This small molecule binds to this protein.
Small molecule (SMILES): Nc1ncnc2c1ncn2[C@@H]1O[C@@H]2CO[P](=O)(O)O[C@H]2[C@H]1O

Sequence of chain 1.B:
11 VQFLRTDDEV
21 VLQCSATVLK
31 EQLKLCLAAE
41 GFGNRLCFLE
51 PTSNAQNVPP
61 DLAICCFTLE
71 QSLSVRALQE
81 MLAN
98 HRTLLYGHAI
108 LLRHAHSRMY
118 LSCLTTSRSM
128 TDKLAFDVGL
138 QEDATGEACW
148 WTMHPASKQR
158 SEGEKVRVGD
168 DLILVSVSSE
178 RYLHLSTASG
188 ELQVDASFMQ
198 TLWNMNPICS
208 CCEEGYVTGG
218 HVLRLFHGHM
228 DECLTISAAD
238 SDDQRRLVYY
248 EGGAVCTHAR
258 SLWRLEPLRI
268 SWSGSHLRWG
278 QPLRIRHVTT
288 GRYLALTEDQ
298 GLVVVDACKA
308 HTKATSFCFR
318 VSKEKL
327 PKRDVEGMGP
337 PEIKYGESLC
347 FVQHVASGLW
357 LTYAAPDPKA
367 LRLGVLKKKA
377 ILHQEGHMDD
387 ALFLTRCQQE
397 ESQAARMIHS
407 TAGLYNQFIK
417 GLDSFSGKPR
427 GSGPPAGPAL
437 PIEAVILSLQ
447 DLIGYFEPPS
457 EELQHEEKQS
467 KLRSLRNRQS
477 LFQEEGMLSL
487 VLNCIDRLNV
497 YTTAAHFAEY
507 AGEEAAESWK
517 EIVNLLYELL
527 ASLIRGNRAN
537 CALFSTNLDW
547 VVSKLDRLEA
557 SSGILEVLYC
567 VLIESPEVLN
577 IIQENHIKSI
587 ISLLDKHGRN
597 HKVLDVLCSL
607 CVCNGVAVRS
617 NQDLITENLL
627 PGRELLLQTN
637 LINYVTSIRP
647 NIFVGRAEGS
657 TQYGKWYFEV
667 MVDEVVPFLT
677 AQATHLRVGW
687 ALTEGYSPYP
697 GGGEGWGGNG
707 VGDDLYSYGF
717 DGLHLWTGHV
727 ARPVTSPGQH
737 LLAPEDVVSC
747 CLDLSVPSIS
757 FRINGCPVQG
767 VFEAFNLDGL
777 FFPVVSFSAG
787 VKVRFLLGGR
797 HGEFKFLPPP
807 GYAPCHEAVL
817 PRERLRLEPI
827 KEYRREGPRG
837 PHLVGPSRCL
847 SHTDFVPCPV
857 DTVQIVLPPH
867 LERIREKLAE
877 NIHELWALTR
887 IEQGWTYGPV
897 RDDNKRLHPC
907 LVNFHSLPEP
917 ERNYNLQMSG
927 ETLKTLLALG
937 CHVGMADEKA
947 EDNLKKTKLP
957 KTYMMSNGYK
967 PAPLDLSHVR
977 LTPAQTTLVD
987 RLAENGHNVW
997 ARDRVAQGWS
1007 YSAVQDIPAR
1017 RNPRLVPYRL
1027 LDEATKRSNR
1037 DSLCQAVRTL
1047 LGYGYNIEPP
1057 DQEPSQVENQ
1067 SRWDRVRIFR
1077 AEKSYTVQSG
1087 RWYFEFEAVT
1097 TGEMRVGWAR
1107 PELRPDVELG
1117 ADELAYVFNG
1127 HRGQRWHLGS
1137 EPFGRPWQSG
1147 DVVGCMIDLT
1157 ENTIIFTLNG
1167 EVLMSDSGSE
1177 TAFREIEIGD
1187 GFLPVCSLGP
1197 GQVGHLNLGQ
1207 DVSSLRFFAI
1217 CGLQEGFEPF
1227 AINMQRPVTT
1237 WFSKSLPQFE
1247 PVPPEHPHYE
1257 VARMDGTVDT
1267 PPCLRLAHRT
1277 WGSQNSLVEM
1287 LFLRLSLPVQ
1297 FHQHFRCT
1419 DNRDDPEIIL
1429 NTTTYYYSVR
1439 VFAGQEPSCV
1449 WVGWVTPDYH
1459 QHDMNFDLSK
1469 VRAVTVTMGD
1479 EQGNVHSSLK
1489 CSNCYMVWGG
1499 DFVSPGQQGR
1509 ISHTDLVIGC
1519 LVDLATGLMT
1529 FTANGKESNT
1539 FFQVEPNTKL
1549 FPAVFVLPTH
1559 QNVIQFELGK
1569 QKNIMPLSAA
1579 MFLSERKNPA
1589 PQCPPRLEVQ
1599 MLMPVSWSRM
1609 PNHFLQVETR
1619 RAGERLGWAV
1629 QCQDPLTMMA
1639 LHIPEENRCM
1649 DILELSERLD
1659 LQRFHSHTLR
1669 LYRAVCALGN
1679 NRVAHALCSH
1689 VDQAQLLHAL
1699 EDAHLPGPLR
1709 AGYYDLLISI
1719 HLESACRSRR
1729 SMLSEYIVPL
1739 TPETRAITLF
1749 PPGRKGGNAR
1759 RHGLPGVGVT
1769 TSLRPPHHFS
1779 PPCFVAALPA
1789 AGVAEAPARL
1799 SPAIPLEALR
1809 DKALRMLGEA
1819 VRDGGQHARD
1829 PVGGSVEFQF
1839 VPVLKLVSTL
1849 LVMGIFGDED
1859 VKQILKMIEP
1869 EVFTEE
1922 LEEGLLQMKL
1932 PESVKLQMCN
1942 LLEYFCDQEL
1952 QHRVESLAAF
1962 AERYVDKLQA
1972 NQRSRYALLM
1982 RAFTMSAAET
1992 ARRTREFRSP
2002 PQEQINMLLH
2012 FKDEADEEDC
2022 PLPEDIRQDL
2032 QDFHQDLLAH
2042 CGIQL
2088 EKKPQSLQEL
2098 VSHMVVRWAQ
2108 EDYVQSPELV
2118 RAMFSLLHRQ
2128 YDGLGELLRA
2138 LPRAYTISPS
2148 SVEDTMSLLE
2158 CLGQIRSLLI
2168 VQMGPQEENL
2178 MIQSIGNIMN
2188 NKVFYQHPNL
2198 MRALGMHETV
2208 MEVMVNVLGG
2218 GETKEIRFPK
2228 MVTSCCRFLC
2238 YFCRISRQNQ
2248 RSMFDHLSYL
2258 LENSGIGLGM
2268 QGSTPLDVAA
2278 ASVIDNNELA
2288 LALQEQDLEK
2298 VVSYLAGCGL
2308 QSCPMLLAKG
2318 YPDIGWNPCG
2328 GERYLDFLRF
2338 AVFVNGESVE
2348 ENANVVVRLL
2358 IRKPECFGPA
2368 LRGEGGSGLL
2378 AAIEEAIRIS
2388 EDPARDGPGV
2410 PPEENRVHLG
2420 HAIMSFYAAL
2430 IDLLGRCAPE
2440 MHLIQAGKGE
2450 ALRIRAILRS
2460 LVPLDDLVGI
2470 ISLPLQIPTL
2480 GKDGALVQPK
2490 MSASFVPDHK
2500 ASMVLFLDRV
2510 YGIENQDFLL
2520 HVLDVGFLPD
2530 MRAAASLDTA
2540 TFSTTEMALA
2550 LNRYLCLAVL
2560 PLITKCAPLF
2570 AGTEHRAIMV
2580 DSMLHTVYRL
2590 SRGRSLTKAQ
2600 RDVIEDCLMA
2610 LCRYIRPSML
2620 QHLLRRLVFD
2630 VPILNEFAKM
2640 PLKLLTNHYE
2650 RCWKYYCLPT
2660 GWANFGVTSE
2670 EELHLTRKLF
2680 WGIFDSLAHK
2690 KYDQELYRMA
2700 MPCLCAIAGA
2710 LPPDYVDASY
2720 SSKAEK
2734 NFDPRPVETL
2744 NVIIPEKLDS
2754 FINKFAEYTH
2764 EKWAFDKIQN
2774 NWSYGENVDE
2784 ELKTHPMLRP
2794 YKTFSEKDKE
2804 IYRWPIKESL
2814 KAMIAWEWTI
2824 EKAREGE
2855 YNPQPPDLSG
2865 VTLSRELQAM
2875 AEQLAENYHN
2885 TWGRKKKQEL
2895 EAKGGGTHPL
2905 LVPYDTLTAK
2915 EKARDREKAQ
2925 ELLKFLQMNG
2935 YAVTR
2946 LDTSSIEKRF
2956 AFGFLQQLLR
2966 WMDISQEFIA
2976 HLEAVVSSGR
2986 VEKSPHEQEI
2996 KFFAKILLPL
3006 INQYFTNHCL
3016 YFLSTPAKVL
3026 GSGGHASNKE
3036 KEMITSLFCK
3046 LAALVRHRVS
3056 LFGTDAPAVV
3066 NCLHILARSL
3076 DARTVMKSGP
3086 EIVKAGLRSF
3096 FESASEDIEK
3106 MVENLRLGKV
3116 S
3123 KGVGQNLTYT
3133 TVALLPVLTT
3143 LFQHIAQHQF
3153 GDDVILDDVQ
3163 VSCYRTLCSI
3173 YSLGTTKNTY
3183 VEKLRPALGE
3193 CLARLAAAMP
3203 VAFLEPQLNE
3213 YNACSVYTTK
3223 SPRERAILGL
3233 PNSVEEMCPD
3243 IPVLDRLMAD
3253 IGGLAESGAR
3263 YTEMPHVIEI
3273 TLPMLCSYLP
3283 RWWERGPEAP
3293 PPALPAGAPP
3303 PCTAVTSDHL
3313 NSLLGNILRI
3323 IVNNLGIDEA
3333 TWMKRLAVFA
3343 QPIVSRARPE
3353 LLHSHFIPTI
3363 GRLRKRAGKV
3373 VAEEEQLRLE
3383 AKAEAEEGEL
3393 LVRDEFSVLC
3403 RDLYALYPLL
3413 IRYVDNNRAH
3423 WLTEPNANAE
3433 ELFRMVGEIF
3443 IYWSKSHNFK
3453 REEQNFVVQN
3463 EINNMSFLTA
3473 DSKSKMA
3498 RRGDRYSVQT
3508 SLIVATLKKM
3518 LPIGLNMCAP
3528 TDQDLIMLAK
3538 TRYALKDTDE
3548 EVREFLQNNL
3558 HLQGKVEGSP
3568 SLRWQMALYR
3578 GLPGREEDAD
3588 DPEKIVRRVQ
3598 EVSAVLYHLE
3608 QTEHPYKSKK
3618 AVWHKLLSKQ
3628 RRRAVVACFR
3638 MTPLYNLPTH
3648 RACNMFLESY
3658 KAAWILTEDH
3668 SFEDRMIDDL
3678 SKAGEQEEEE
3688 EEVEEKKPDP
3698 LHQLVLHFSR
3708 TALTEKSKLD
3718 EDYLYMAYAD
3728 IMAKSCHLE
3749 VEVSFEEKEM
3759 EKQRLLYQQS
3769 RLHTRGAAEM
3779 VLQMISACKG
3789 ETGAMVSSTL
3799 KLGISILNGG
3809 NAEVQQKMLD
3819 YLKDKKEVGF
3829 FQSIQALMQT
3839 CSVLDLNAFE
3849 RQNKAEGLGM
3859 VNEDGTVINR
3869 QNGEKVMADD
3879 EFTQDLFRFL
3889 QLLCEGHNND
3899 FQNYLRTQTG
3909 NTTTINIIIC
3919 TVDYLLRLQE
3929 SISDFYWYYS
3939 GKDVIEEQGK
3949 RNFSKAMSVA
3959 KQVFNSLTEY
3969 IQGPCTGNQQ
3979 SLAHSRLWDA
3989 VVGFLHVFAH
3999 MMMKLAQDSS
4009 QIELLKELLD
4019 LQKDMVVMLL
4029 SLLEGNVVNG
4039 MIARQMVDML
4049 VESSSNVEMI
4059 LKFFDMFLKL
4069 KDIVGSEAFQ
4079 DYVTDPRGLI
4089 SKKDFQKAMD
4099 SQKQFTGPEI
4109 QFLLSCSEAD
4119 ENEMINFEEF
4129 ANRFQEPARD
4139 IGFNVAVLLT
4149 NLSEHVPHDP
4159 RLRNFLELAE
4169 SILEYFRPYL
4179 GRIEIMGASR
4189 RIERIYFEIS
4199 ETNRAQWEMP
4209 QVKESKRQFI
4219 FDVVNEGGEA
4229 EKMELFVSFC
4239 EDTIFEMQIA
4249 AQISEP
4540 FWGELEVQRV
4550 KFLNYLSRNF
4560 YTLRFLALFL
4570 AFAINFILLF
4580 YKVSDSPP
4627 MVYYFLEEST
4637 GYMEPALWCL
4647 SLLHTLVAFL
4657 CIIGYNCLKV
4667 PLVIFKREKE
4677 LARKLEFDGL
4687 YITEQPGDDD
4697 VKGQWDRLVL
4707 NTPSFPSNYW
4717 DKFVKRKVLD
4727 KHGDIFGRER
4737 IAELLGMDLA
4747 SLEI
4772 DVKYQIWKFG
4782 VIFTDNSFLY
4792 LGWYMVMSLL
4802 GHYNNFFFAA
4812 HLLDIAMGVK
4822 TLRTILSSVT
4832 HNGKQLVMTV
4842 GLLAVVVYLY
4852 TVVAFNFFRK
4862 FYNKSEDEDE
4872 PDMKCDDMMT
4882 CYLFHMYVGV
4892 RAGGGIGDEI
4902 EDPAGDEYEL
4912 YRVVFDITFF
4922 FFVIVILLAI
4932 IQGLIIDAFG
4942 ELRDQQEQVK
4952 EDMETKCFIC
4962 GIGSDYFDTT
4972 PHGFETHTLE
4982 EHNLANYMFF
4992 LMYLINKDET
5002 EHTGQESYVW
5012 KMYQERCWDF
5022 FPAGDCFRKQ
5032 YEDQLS

Binding-site contacts:
Ligand atom C6 contacts residue ASN4984 of chain 1.B at 4.1 Å.
Ligand atom N1 contacts residue LEU4985 of chain 1.B at 3.0 Å (h-bond).
Ligand atom N6 contacts residue LEU4985 of chain 1.B at 3.2 Å (h-bond).
Ligand atom C8 contacts residue LYS4957 of chain 1.B at 3.4 Å.
Ligand atom N7 contacts residue THR4979 of chain 1.B at 3.7 Å.
Ligand atom N6 contacts residue ASN4984 of chain 1.B at 3.8 Å.
Ligand atom O4' contacts residue MET4954 of chain 1.B at 3.6 Å.
Ligand atom C6 contacts residue HIS4983 of chain 1.B at 3.3 Å.
Ligand atom C5 contacts residue PHE4959 of chain 1.B at 3.9 Å (hydrophobic).
Ligand atom O2' contacts residue PHE4975 of chain 1.B at 3.9 Å.
Ligand atom C8 contacts residue CYS4958 of chain 1.B at 3.8 Å (hydrophobic).
Ligand atom C2 contacts residue THR4979 of chain 1.B at 3.5 Å.
Ligand atom C8 contacts residue MET4954 of chain 1.B at 3.8 Å (hydrophobic).
Ligand atom N1 contacts residue HIS4983 of chain 1.B at 3.8 Å.
Ligand atom N6 contacts residue ILE4960 of chain 1.B at 3.4 Å.
Ligand atom C6 contacts residue THR4979 of chain 1.B at 4.1 Å.
Ligand atom C8 contacts residue THR4979 of chain 1.B at 3.6 Å.
Ligand atom N6 contacts residue HIS4983 of chain 1.B at 2.4 Å (h-bond).
Ligand atom N6 contacts residue PHE4959 of chain 1.B at 3.9 Å.
Ligand atom O2' contacts residue THR4979 of chain 1.B at 4.0 Å.
Ligand atom C6 contacts residue LEU4985 of chain 1.B at 3.5 Å (hydrophobic).
Ligand atom N1 contacts residue THR4979 of chain 1.B at 3.7 Å.
Ligand atom N3 contacts residue THR4979 of chain 1.B at 3.7 Å.
Ligand atom O2' contacts residue MET4954 of chain 1.B at 4.1 Å.
Ligand atom N3 contacts residue LEU4985 of chain 1.B at 4.2 Å.
Ligand atom C8 contacts residue PHE4959 of chain 1.B at 3.6 Å (hydrophobic).
Ligand atom N9 contacts residue MET4954 of chain 1.B at 3.9 Å.
Ligand atom N7 contacts residue CYS4958 of chain 1.B at 3.5 Å.
Ligand atom N7 contacts residue PHE4959 of chain 1.B at 2.9 Å (h-bond).
Ligand atom N7 contacts residue LYS4957 of chain 1.B at 4.1 Å.
Ligand atom N1 contacts residue ASN4984 of chain 1.B at 3.4 Å (h-bond).
Ligand atom C4 contacts residue THR4979 of chain 1.B at 3.7 Å.
Ligand atom C5 contacts residue THR4979 of chain 1.B at 3.9 Å.
Ligand atom C1' contacts residue MET4954 of chain 1.B at 3.4 Å (hydrophobic).
Ligand atom C2 contacts residue ASN4984 of chain 1.B at 3.5 Å.
Ligand atom C2 contacts residue LEU4985 of chain 1.B at 3.6 Å (hydrophobic).
Ligand atom C2' contacts residue THR4979 of chain 1.B at 3.8 Å.
Ligand atom N9 contacts residue THR4979 of chain 1.B at 3.8 Å.
Ligand atom C6 contacts residue PHE4959 of chain 1.B at 4.2 Å (hydrophobic).
Ligand atom C4 contacts residue MET4954 of chain 1.B at 4.2 Å (hydrophobic).